Sequence of chain 1.A:
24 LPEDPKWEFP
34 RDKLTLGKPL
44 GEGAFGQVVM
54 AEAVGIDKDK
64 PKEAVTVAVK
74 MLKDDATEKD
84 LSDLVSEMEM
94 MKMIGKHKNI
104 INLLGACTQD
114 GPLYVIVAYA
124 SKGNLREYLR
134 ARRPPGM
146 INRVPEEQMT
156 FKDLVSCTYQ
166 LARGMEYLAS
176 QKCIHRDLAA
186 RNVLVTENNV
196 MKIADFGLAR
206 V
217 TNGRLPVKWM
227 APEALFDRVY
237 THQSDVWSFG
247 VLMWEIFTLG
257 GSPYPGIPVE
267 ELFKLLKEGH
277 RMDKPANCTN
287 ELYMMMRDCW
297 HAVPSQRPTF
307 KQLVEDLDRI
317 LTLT

This small molecule binds to this protein.
Small molecule (SMILES): Nc1ncnc2c1ncn2[C@@H]1O[C@H](CO[P](=O)(O)O[P](=O)(O)CP(=O)(O)O)[C@@H](O)[C@H]1O

Binding-site contacts:
Ligand atom C3B contacts residue GLY46 of chain 1.A at 3.8 Å.
Ligand atom C2 contacts residue LEU43 of chain 1.A at 3.8 Å (hydrophobic).
Ligand atom O2G contacts residue GLY46 of chain 1.A at 3.0 Å.
Ligand atom O3A contacts residue LYS73 of chain 1.A at 3.4 Å (salt-bridge).
Ligand atom C5 contacts residue LEU189 of chain 1.A at 3.4 Å (hydrophobic).
Ligand atom O3' contacts residue ARG186 of chain 1.A at 3.1 Å (salt-bridge).
Ligand atom O3' contacts residue ASN127 of chain 1.A at 3.3 Å (h-bond).
Ligand atom PG contacts residue ALA47 of chain 1.A at 3.5 Å.
Ligand atom O4' contacts residue GLY44 of chain 1.A at 3.3 Å.
Ligand atom O1A contacts residue ASP200 of chain 1.A at 3.0 Å (salt-bridge).
Ligand atom N6 contacts residue ALA71 of chain 1.A at 3.2 Å.
Ligand atom C2 contacts residue ALA123 of chain 1.A at 3.1 Å (hydrophobic).
Ligand atom O1A contacts residue MG1 of chain 1.F at 3.1 Å.
Ligand atom C6 contacts residue ALA71 of chain 1.A at 3.5 Å (hydrophobic).
Ligand atom O2A contacts residue LYS73 of chain 1.A at 3.3 Å (salt-bridge).
Ligand atom O2A contacts residue ASP200 of chain 1.A at 3.8 Å.
Ligand atom O2B contacts residue LYS73 of chain 1.A at 3.1 Å (salt-bridge).
Ligand atom O1G contacts residue GLY46 of chain 1.A at 3.3 Å.
Ligand atom N1 contacts residue ALA123 of chain 1.A at 3.1 Å (h-bond).
Ligand atom PB contacts residue MG1 of chain 1.F at 3.9 Å.
Ligand atom N6 contacts residue VAL120 of chain 1.A at 3.4 Å.
Ligand atom PB contacts residue ASP200 of chain 1.A at 3.7 Å.
Ligand atom O2G contacts residue GLY49 of chain 1.A at 3.1 Å (h-bond).
Ligand atom O3G contacts residue PHE48 of chain 1.A at 3.4 Å.
Ligand atom N6 contacts residue LEU189 of chain 1.A at 3.6 Å.
Ligand atom O1B contacts residue MG1 of chain 1.F at 2.5 Å.
Ligand atom N7 contacts residue LEU189 of chain 1.A at 3.4 Å.
Ligand atom O2' contacts residue ASN127 of chain 1.A at 3.4 Å (h-bond).
Ligand atom O1G contacts residue ALA47 of chain 1.A at 3.3 Å (h-bond).
Ligand atom O1A contacts residue ASN187 of chain 1.A at 3.1 Å (h-bond).
Ligand atom C8 contacts residue VAL51 of chain 1.A at 3.9 Å (hydrophobic).
Ligand atom C2' contacts residue LEU189 of chain 1.A at 3.7 Å (hydrophobic).
Ligand atom N6 contacts residue ALA121 of chain 1.A at 2.7 Å (h-bond).
Ligand atom O1B contacts residue ASP200 of chain 1.A at 3.2 Å (salt-bridge).
Ligand atom PG contacts residue GLY46 of chain 1.A at 3.5 Å.
Ligand atom PG contacts residue PHE48 of chain 1.A at 3.6 Å.
Ligand atom O2G contacts residue ALA47 of chain 1.A at 2.6 Å (h-bond).
Ligand atom O2G contacts residue PHE48 of chain 1.A at 2.3 Å (h-bond).
Ligand atom C6 contacts residue LEU189 of chain 1.A at 3.5 Å (hydrophobic).
Ligand atom O2B contacts residue ASP200 of chain 1.A at 3.2 Å (salt-bridge).